Binding-site contacts:
Ligand atom C7 contacts residue ASN44 of chain 1.D at 3.3 Å.
Ligand atom C2 contacts residue ASN44 of chain 1.D at 2.5 Å.
Ligand atom C1 contacts residue ASN44 of chain 1.D at 1.4 Å.
Ligand atom O7 contacts residue ASN44 of chain 1.D at 4.3 Å.
Ligand atom C4 contacts residue ASN44 of chain 1.D at 4.2 Å.
Ligand atom C5 contacts residue ASN44 of chain 1.D at 3.7 Å.
Ligand atom N2 contacts residue ASN44 of chain 1.D at 2.9 Å (h-bond).
Ligand atom C8 contacts residue ASN44 of chain 1.D at 3.2 Å.
Ligand atom C6 contacts residue ASN44 of chain 1.D at 4.3 Å.
Ligand atom O5 contacts residue ASN44 of chain 1.D at 2.4 Å (h-bond).
Ligand atom C3 contacts residue ASN44 of chain 1.D at 3.8 Å.

A small-molecule ligand and the protein it binds are described below.
Small molecule (SMILES): CC(=O)N[C@@H]1[C@@H](O)[C@H](O)[C@@H](CO)O[C@H]1O

Sequence of chain 1.D:
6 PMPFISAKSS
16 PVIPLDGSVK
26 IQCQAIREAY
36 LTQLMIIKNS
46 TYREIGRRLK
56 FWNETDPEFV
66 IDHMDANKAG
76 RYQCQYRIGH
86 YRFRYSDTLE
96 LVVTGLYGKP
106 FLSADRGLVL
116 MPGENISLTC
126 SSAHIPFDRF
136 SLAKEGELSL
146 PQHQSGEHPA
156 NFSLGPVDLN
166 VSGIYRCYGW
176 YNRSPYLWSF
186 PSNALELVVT